This small molecule binds to this protein.
Small molecule (SMILES): C[C@H](O)[C@H](N)[C@@H]1O[C@](O)(C(=O)O)C[C@H](O)[C@@H]1N

Binding-site contacts:
Ligand atom C5 contacts residue SER183 of chain 1.E at 4.5 Å.
Ligand atom C2 contacts residue SER348 of chain 1.E at 1.4 Å.
Ligand atom O6 contacts residue SER348 of chain 1.E at 2.5 Å (h-bond).
Ligand atom C6 contacts residue THR182 of chain 1.E at 4.1 Å.
Ligand atom O4 contacts residue GLY184 of chain 1.E at 4.4 Å.
Ligand atom O1B contacts residue ASN346 of chain 1.E at 2.8 Å (h-bond).
Ligand atom C3 contacts residue SER183 of chain 1.E at 4.3 Å.
Ligand atom C5 contacts residue SER348 of chain 1.E at 4.2 Å.
Ligand atom O1B contacts residue LEU347 of chain 1.E at 3.8 Å.
Ligand atom O8 contacts residue SER348 of chain 1.E at 4.2 Å.
Ligand atom C4 contacts residue ASN346 of chain 1.E at 4.2 Å.
Ligand atom C3 contacts residue ASN346 of chain 1.E at 3.1 Å.
Ligand atom C6 contacts residue SER348 of chain 1.E at 3.6 Å.
Ligand atom C4 contacts residue SER348 of chain 1.E at 3.6 Å.
Ligand atom C2 contacts residue ASN346 of chain 1.E at 3.9 Å.
Ligand atom O8 contacts residue THR182 of chain 1.E at 3.7 Å.
Ligand atom O1B contacts residue SER348 of chain 1.E at 2.2 Å (h-bond).
Ligand atom C4 contacts residue SER183 of chain 1.E at 3.4 Å.
Ligand atom O1A contacts residue SER348 of chain 1.E at 2.5 Å (h-bond).
Ligand atom C1 contacts residue ASN346 of chain 1.E at 3.7 Å.
Ligand atom O4 contacts residue ASN346 of chain 1.E at 4.2 Å.
Ligand atom C2 contacts residue THR182 of chain 1.E at 4.4 Å.
Ligand atom C4 contacts residue THR182 of chain 1.E at 4.4 Å.
Ligand atom C3 contacts residue SER348 of chain 1.E at 2.7 Å.
Ligand atom O4 contacts residue SER183 of chain 1.E at 3.2 Å (h-bond).
Ligand atom C1 contacts residue SER348 of chain 1.E at 1.7 Å.

Sequence of chain 1.E:
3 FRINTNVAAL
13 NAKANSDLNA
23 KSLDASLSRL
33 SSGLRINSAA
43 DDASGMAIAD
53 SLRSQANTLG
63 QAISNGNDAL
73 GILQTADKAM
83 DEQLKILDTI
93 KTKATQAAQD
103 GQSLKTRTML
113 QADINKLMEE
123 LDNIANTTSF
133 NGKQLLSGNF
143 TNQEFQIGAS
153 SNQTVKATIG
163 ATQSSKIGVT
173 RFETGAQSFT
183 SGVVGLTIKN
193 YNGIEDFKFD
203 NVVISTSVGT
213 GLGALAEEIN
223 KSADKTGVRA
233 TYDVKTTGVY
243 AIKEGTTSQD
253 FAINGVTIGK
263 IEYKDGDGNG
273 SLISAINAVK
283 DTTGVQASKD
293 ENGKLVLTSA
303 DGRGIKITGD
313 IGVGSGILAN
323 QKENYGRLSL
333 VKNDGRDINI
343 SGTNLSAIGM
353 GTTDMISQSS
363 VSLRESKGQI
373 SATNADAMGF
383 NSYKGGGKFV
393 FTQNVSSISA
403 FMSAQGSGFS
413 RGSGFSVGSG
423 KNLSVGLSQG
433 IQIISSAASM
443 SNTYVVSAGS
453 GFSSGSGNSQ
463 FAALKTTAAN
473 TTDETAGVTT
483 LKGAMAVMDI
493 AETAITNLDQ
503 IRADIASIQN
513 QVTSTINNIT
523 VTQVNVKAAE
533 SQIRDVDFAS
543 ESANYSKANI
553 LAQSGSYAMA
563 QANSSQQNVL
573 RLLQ